The small molecule below binds the protein below.
Small molecule (SMILES): CC(=O)N[C@H]1[C@H](O[C@H]2[C@H](O)[C@@H](NC(C)=O)CO[C@@H]2CO)O[C@H](CO)[C@@H](O)[C@@H]1O

Binding-site contacts:
Ligand atom O7 contacts residue NAG1 of chain 1.V at 4.2 Å.
Ligand atom N2 contacts residue ASN390 of chain 1.A at 2.8 Å (h-bond).
Ligand atom C6 contacts residue NAG1 of chain 1.U at 4.0 Å.
Ligand atom O5 contacts residue SER392 of chain 1.A at 3.2 Å (h-bond).
Ligand atom C3 contacts residue ASN390 of chain 1.A at 3.6 Å.
Ligand atom N2 contacts residue NAG1 of chain 1.U at 3.0 Å (h-bond).
Ligand atom O6 contacts residue NAG1 of chain 1.U at 4.2 Å.
Ligand atom C6 contacts residue SER392 of chain 1.A at 3.8 Å.
Ligand atom C1 contacts residue ASN390 of chain 1.A at 1.4 Å.
Ligand atom C2 contacts residue ASN390 of chain 1.A at 2.4 Å.
Ligand atom C3 contacts residue NAG1 of chain 1.U at 4.4 Å.
Ligand atom C6 contacts residue NAG1 of chain 1.V at 3.9 Å.
Ligand atom C7 contacts residue NAG1 of chain 1.V at 4.4 Å.
Ligand atom C8 contacts residue NAG1 of chain 1.U at 3.4 Å.
Ligand atom C1 contacts residue NAG1 of chain 1.U at 4.1 Å.
Ligand atom C5 contacts residue SER392 of chain 1.A at 3.3 Å.
Ligand atom O3 contacts residue NAG1 of chain 1.U at 4.2 Å.
Ligand atom C7 contacts residue ASN390 of chain 1.A at 3.5 Å.
Ligand atom C2 contacts residue NAG1 of chain 1.U at 4.1 Å.
Ligand atom C4 contacts residue ASN390 of chain 1.A at 4.2 Å.
Ligand atom C5 contacts residue ASN390 of chain 1.A at 3.6 Å.
Ligand atom C8 contacts residue NAG1 of chain 1.V at 4.0 Å.
Ligand atom O7 contacts residue ASN390 of chain 1.A at 3.8 Å.
Ligand atom O5 contacts residue NAG1 of chain 1.U at 4.3 Å.
Ligand atom C1 contacts residue SER392 of chain 1.A at 3.4 Å.
Ligand atom C7 contacts residue NAG1 of chain 1.U at 3.7 Å.
Ligand atom O5 contacts residue ASN390 of chain 1.A at 2.4 Å (h-bond).

Sequence of chain 1.A:
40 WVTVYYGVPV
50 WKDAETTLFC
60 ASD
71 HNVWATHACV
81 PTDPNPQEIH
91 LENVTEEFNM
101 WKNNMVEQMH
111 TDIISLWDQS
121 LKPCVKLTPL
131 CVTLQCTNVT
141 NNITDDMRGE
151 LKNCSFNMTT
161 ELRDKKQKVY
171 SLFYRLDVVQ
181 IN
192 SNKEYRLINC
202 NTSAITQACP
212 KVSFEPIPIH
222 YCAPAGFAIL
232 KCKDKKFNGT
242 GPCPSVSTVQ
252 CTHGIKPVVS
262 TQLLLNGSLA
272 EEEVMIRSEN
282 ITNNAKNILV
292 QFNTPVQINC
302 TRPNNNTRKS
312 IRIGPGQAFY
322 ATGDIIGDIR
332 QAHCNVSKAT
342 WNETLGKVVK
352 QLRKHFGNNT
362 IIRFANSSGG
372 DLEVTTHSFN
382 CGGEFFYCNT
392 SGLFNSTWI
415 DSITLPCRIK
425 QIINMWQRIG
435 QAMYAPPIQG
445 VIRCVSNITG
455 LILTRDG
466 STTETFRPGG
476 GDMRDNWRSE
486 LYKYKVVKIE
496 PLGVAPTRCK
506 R